This protein binds this small molecule.
Small molecule (SMILES): CC(=O)N[C@H]1[C@H](O[C@H]2[C@H](O)[C@@H](NC(C)=O)CO[C@@H]2CO)O[C@H](CO)[C@@H](O[C@@H]2O[C@H](CO)[C@@H](O)[C@H](O)[C@@H]2O)[C@@H]1O

Binding-site contacts:
Ligand atom O7 contacts residue ASN145 of chain 1.E at 3.6 Å (h-bond).
Ligand atom N2 contacts residue ASN145 of chain 1.E at 2.9 Å (h-bond).
Ligand atom C2 contacts residue ASN145 of chain 1.E at 2.2 Å.
Ligand atom C1 contacts residue ASN150 of chain 1.E at 4.2 Å.
Ligand atom O5 contacts residue ASN150 of chain 1.E at 3.5 Å (h-bond).
Ligand atom O5 contacts residue ASN145 of chain 1.E at 2.2 Å (h-bond).
Ligand atom C6 contacts residue ASN148 of chain 1.E at 3.4 Å.
Ligand atom C6 contacts residue GLY149 of chain 1.E at 3.9 Å.
Ligand atom C3 contacts residue ASN145 of chain 1.E at 3.6 Å.
Ligand atom C5 contacts residue ASN148 of chain 1.E at 3.8 Å.
Ligand atom O5 contacts residue THR147 of chain 1.E at 4.4 Å.
Ligand atom C7 contacts residue ASN145 of chain 1.E at 3.6 Å.
Ligand atom C4 contacts residue ASN150 of chain 1.E at 4.2 Å.
Ligand atom O6 contacts residue ASN150 of chain 1.E at 3.3 Å (h-bond).
Ligand atom C1 contacts residue ASN145 of chain 1.E at 1.4 Å.
Ligand atom C6 contacts residue ASN150 of chain 1.E at 3.8 Å.
Ligand atom C1 contacts residue THR147 of chain 1.E at 4.1 Å.
Ligand atom O6 contacts residue GLY149 of chain 1.E at 2.6 Å.
Ligand atom C4 contacts residue ASN145 of chain 1.E at 4.0 Å.
Ligand atom C1 contacts residue ASN148 of chain 1.E at 4.4 Å.
Ligand atom C5 contacts residue ASN150 of chain 1.E at 4.1 Å.
Ligand atom O6 contacts residue ASN148 of chain 1.E at 2.2 Å (h-bond).
Ligand atom C2 contacts residue ASN150 of chain 1.E at 4.5 Å.
Ligand atom O5 contacts residue GLY149 of chain 1.E at 4.0 Å.
Ligand atom C5 contacts residue ASN145 of chain 1.E at 3.5 Å.
Ligand atom O5 contacts residue ASN148 of chain 1.E at 3.5 Å (h-bond).

Sequence of chain 1.E:
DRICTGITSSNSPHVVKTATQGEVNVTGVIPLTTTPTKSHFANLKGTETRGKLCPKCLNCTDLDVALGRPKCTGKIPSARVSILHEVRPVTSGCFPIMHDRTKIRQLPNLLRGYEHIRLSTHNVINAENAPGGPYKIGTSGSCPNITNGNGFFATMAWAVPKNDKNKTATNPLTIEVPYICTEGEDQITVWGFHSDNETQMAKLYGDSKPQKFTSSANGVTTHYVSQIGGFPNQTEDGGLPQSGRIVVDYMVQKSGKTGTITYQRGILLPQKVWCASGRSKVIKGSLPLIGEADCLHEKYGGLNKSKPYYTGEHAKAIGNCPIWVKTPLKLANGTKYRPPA